Sequence of chain 1.B:
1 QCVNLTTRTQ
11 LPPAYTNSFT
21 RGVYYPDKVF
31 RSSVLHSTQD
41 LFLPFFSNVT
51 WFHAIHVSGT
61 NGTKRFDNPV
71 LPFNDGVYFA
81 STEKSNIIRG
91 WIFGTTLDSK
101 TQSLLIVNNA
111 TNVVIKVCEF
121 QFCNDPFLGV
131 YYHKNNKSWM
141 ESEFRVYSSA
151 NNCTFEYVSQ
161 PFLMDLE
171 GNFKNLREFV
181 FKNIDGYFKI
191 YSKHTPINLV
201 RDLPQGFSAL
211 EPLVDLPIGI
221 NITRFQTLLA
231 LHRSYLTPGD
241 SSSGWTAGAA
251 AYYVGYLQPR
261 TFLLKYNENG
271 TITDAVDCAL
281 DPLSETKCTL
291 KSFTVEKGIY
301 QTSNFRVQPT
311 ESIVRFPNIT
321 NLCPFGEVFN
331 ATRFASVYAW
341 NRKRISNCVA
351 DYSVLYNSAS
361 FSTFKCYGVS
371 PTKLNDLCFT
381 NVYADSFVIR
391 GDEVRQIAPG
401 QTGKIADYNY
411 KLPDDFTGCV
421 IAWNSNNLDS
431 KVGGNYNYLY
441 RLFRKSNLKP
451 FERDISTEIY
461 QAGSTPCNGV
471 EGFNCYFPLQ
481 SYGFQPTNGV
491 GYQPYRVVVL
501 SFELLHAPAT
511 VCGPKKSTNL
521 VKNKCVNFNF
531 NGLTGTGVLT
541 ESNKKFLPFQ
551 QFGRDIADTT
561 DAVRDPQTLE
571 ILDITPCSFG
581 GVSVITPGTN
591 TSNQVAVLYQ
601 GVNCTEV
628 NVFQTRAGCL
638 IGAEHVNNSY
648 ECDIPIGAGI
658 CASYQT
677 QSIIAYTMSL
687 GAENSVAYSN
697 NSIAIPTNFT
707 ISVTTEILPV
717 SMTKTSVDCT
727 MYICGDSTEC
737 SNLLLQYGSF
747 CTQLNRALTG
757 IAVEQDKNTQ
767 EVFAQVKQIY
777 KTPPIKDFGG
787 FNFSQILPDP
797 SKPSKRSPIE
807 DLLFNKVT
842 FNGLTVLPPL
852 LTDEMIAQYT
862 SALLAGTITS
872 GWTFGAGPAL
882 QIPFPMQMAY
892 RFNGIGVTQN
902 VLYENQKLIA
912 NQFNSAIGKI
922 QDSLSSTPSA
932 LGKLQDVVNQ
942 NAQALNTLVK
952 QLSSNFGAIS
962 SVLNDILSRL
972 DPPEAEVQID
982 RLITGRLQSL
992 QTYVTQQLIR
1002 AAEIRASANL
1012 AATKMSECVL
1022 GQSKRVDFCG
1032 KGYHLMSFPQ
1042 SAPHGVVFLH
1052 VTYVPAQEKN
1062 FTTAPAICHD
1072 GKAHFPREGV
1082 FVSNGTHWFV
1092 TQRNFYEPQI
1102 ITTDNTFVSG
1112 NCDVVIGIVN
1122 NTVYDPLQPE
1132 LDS

Binding-site contacts:
Ligand atom C7 contacts residue ASN788 of chain 1.B at 3.8 Å.
Ligand atom O5 contacts residue ASN788 of chain 1.B at 2.3 Å (h-bond).
Ligand atom C1 contacts residue ASN788 of chain 1.B at 1.4 Å.
Ligand atom C6 contacts residue GLN791 of chain 1.B at 4.4 Å.
Ligand atom O6 contacts residue GLN791 of chain 1.B at 3.6 Å.
Ligand atom O5 contacts residue SER790 of chain 1.B at 3.9 Å.
Ligand atom C5 contacts residue ASN788 of chain 1.B at 3.6 Å.
Ligand atom C3 contacts residue ASN788 of chain 1.B at 3.8 Å.
Ligand atom O7 contacts residue ASN788 of chain 1.B at 4.0 Å.
Ligand atom N2 contacts residue SER790 of chain 1.B at 4.4 Å.
Ligand atom N2 contacts residue ASN788 of chain 1.B at 3.0 Å (h-bond).
Ligand atom C5 contacts residue SER790 of chain 1.B at 4.0 Å.
Ligand atom C4 contacts residue ASN788 of chain 1.B at 4.2 Å.
Ligand atom C1 contacts residue SER790 of chain 1.B at 3.4 Å.
Ligand atom C2 contacts residue SER790 of chain 1.B at 4.3 Å.
Ligand atom C2 contacts residue ASN788 of chain 1.B at 2.5 Å.

A protein and the small-molecule ligand that binds it are described below.
Small molecule (SMILES): CC(=O)N[C@H]1[C@H](O[C@H]2[C@H](O)[C@@H](NC(C)=O)CO[C@@H]2CO)O[C@H](CO)[C@@H](O)[C@@H]1O